Sequence of chain 1.B:
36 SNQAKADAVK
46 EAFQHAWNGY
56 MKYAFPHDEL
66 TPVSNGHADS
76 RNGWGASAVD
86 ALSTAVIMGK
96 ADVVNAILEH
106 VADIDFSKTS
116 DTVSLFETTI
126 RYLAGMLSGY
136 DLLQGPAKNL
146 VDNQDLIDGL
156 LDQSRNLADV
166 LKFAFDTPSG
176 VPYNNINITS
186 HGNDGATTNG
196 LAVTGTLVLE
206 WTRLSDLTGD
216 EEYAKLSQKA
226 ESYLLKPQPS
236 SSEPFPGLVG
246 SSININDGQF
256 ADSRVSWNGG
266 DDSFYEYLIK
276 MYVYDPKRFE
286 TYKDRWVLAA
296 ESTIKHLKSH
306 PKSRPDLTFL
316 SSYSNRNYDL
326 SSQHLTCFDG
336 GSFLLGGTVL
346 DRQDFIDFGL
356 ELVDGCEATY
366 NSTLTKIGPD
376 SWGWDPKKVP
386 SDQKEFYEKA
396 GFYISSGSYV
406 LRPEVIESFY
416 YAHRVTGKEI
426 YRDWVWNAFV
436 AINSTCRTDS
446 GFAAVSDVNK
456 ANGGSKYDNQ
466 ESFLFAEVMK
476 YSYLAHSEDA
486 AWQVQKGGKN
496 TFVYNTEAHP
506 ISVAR

This small molecule binds to this protein.
Small molecule (SMILES): OC[C@H]1NC[C@@H](O)[C@@H](O)[C@@H]1O

Binding-site contacts:
Ligand atom C3 contacts residue ILE125 of chain 1.B at 4.3 Å (hydrophobic).
Ligand atom O3 contacts residue GLU502 of chain 1.B at 4.0 Å.
Ligand atom C1 contacts residue GLU409 of chain 1.B at 4.4 Å.
Ligand atom C5 contacts residue ARG407 of chain 1.B at 4.2 Å.
Ligand atom C1 contacts residue LEU330 of chain 1.B at 4.1 Å (hydrophobic).
Ligand atom O3 contacts residue GLU472 of chain 1.B at 2.8 Å (salt-bridge).
Ligand atom C6 contacts residue PRO408 of chain 1.B at 4.1 Å (hydrophobic).
Ligand atom C2 contacts residue GLU502 of chain 1.B at 4.3 Å.
Ligand atom O2 contacts residue ILE125 of chain 1.B at 4.3 Å.
Ligand atom C3 contacts residue GLU502 of chain 1.B at 3.1 Å.
Ligand atom O2 contacts residue THR501 of chain 1.B at 2.9 Å (h-bond).
Ligand atom C6 contacts residue LEU330 of chain 1.B at 4.0 Å (hydrophobic).
Ligand atom O3 contacts residue GLU409 of chain 1.B at 4.0 Å.
Ligand atom C3 contacts residue GLU472 of chain 1.B at 3.3 Å.
Ligand atom O4 contacts residue GLU122 of chain 1.B at 4.1 Å.
Ligand atom O3 contacts residue THR501 of chain 1.B at 3.2 Å (h-bond).
Ligand atom O6 contacts residue ARG407 of chain 1.B at 2.8 Å (salt-bridge).
Ligand atom O4 contacts residue ILE125 of chain 1.B at 3.7 Å.
Ligand atom C4 contacts residue GLU502 of chain 1.B at 3.1 Å.
Ligand atom N5 contacts residue LEU330 of chain 1.B at 4.2 Å.
Ligand atom O6 contacts residue LEU330 of chain 1.B at 3.2 Å.
Ligand atom O2 contacts residue CA1 of chain 1.K at 2.9 Å.
Ligand atom O6 contacts residue GLU409 of chain 1.B at 2.7 Å (salt-bridge).
Ligand atom C2 contacts residue CA1 of chain 1.K at 3.8 Å.
Ligand atom C6 contacts residue ARG407 of chain 1.B at 3.6 Å.
Ligand atom C4 contacts residue GLU472 of chain 1.B at 3.6 Å.
Ligand atom C3 contacts residue THR501 of chain 1.B at 3.6 Å.
Ligand atom O4 contacts residue ARG126 of chain 1.B at 3.7 Å.
Ligand atom O4 contacts residue PHE468 of chain 1.B at 3.9 Å.
Ligand atom O4 contacts residue GLU502 of chain 1.B at 3.0 Å (salt-bridge).
Ligand atom C6 contacts residue GLU409 of chain 1.B at 3.1 Å.
Ligand atom O6 contacts residue PRO408 of chain 1.B at 3.9 Å.
Ligand atom C2 contacts residue THR501 of chain 1.B at 4.2 Å.
Ligand atom C3 contacts residue CA1 of chain 1.K at 3.8 Å.
Ligand atom C4 contacts residue PHE468 of chain 1.B at 3.5 Å (hydrophobic).
Ligand atom C5 contacts residue PHE468 of chain 1.B at 3.5 Å (hydrophobic).
Ligand atom C6 contacts residue PHE468 of chain 1.B at 3.8 Å (hydrophobic).
Ligand atom O3 contacts residue CA1 of chain 1.K at 2.9 Å.
Ligand atom C2 contacts residue ILE125 of chain 1.B at 3.9 Å (hydrophobic).
Ligand atom O6 contacts residue PHE468 of chain 1.B at 4.2 Å.